The protein below binds the small molecule below.
Small molecule (SMILES): CNC(=O)c1ccccc1Oc1nc(Nc2cc(OC)c(OC)c(OC)c2)ncc1Br

Sequence of chain 1.A:
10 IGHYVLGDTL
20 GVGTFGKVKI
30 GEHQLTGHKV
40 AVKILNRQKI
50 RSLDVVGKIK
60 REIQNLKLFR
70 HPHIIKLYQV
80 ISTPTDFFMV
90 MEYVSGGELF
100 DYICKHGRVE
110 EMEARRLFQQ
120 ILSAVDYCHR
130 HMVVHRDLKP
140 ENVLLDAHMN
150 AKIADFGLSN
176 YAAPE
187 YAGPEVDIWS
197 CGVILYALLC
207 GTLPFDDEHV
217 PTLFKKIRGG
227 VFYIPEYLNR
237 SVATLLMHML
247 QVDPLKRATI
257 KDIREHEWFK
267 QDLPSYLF

Binding-site contacts:
Ligand atom CAG contacts residue ALA153 of chain 1.A at 3.2 Å (hydrophobic).
Ligand atom CAC contacts residue LEU19 of chain 1.A at 4.1 Å (hydrophobic).
Ligand atom CAM contacts residue GLY96 of chain 1.A at 3.8 Å.
Ligand atom CAD contacts residue GLY96 of chain 1.A at 4.2 Å.
Ligand atom C6 contacts residue GLU91 of chain 1.A at 3.3 Å.
Ligand atom CAI contacts residue LEU143 of chain 1.A at 4.1 Å (hydrophobic).
Ligand atom CAA contacts residue GLY20 of chain 1.A at 3.1 Å.
Ligand atom C6 contacts residue TYR92 of chain 1.A at 4.2 Å (hydrophobic).
Ligand atom NAQ contacts residue TYR92 of chain 1.A at 4.1 Å.
Ligand atom CBB contacts residue VAL93 of chain 1.A at 4.2 Å (hydrophobic).
Ligand atom CAM contacts residue TYR92 of chain 1.A at 3.8 Å (hydrophobic).
Ligand atom OAS contacts residue TYR92 of chain 1.A at 4.2 Å.
Ligand atom N1 contacts residue GLU91 of chain 1.A at 3.9 Å.
Ligand atom OAS contacts residue SER94 of chain 1.A at 3.9 Å.
Ligand atom CAH contacts residue ALA153 of chain 1.A at 3.8 Å (hydrophobic).
Ligand atom NAQ contacts residue VAL93 of chain 1.A at 2.6 Å (h-bond).
Ligand atom OAS contacts residue GLY96 of chain 1.A at 4.0 Å.
Ligand atom N3 contacts residue LEU19 of chain 1.A at 4.2 Å.
Ligand atom NAQ contacts residue LEU143 of chain 1.A at 4.1 Å.
Ligand atom NAP contacts residue LEU19 of chain 1.A at 4.1 Å.
Ligand atom C5 contacts residue ALA40 of chain 1.A at 3.8 Å (hydrophobic).
Ligand atom C6 contacts residue VAL93 of chain 1.A at 3.8 Å (hydrophobic).
Ligand atom C2 contacts residue LEU143 of chain 1.A at 3.9 Å (hydrophobic).
Ligand atom CAG contacts residue LEU143 of chain 1.A at 4.2 Å (hydrophobic).
Ligand atom CAA contacts residue LEU19 of chain 1.A at 3.2 Å (hydrophobic).
Ligand atom CBB contacts residue GLY96 of chain 1.A at 3.8 Å.
Ligand atom CAB contacts residue GLU97 of chain 1.A at 4.2 Å.
Ligand atom CAM contacts residue VAL93 of chain 1.A at 3.0 Å (hydrophobic).
Ligand atom N1 contacts residue VAL93 of chain 1.A at 3.0 Å (h-bond).
Ligand atom C2 contacts residue VAL93 of chain 1.A at 3.6 Å (hydrophobic).
Ligand atom N1 contacts residue TYR92 of chain 1.A at 3.9 Å.
Ligand atom CBE contacts residue GLY96 of chain 1.A at 4.2 Å.
Ligand atom N1 contacts residue LEU143 of chain 1.A at 4.1 Å.
Ligand atom CAC contacts residue TYR92 of chain 1.A at 4.1 Å (hydrophobic).
Ligand atom C6 contacts residue ALA40 of chain 1.A at 3.7 Å (hydrophobic).
Ligand atom BR5 contacts residue ALA40 of chain 1.A at 3.9 Å.
Ligand atom CAM contacts residue SER94 of chain 1.A at 4.1 Å.
Ligand atom N3 contacts residue LEU143 of chain 1.A at 4.0 Å.
Ligand atom CAW contacts residue VAL93 of chain 1.A at 3.2 Å (hydrophobic).
Ligand atom OAU contacts residue VAL27 of chain 1.A at 4.1 Å.